Sequence of chain 2.A:
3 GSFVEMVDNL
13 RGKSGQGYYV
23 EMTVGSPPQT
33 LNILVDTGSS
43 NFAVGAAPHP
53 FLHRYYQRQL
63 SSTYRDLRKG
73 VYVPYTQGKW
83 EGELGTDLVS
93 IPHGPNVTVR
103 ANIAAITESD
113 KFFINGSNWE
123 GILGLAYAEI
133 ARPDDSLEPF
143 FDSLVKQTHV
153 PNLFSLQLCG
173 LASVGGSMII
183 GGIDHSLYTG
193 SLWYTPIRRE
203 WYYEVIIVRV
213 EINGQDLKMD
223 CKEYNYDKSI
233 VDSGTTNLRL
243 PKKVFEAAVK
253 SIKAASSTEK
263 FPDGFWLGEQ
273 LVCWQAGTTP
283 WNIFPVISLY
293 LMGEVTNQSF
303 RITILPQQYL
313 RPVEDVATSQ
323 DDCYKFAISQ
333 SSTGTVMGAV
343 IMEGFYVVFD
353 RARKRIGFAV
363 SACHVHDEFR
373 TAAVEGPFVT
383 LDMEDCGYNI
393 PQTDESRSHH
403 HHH

Binding-site contacts:
Ligand atom BR1 contacts residue GLY236 of chain 2.A at 3.3 Å.
Ligand atom C20 contacts residue ILE116 of chain 2.A at 3.7 Å (hydrophobic).
Ligand atom BR1 contacts residue THR238 of chain 2.A at 3.7 Å.
Ligand atom C29 contacts residue GLY236 of chain 2.A at 3.3 Å.
Ligand atom S17 contacts residue LEU36 of chain 2.A at 3.7 Å.
Ligand atom CL1 contacts residue LYS113 of chain 2.A at 3.8 Å.
Ligand atom C28 contacts residue LEU36 of chain 2.A at 3.6 Å (hydrophobic).
Ligand atom C10 contacts residue GLY236 of chain 2.A at 3.7 Å.
Ligand atom N22 contacts residue ILE116 of chain 2.A at 3.5 Å.
Ligand atom BR1 contacts residue GLY19 of chain 2.A at 3.8 Å.
Ligand atom CL1 contacts residue GLY80 of chain 2.A at 3.6 Å.
Ligand atom N23 contacts residue ILE116 of chain 2.A at 3.4 Å.
Ligand atom CL1 contacts residue LYS81 of chain 2.A at 3.6 Å.
Ligand atom CL1 contacts residue ASP112 of chain 2.A at 3.9 Å.
Ligand atom C11 contacts residue TYR77 of chain 2.A at 3.5 Å (hydrophobic).
Ligand atom S17 contacts residue TRP121 of chain 2.A at 3.9 Å.
Ligand atom N12 contacts residue GLY236 of chain 2.A at 3.8 Å.
Ligand atom N22 contacts residue PHE114 of chain 2.A at 3.5 Å (h-bond).
Ligand atom N22 contacts residue LYS113 of chain 2.A at 3.0 Å (salt-bridge).
Ligand atom O26 contacts residue THR238 of chain 2.A at 2.9 Å (h-bond).
Ligand atom C29 contacts residue LEU36 of chain 2.A at 3.8 Å (hydrophobic).
Ligand atom C3 contacts residue LYS113 of chain 2.A at 3.5 Å.
Ligand atom N9 contacts residue GLY236 of chain 2.A at 2.9 Å (h-bond).
Ligand atom C7 contacts residue TYR77 of chain 2.A at 3.5 Å (hydrophobic).
Ligand atom C21 contacts residue ILE116 of chain 2.A at 3.8 Å (hydrophobic).
Ligand atom C8 contacts residue GLY236 of chain 2.A at 3.7 Å.
Ligand atom C7 contacts residue PHE114 of chain 2.A at 3.6 Å (hydrophobic).
Ligand atom O26 contacts residue THR237 of chain 2.A at 3.4 Å.
Ligand atom CL1 contacts residue TYR77 of chain 2.A at 3.8 Å.
Ligand atom C14 contacts residue THR238 of chain 2.A at 3.7 Å.
Ligand atom C21 contacts residue PHE114 of chain 2.A at 3.2 Å (hydrophobic).
Ligand atom N23 contacts residue LYS113 of chain 2.A at 3.8 Å.
Ligand atom C2 contacts residue LYS113 of chain 2.A at 3.9 Å.
Ligand atom C13 contacts residue GLY236 of chain 2.A at 3.4 Å.
Ligand atom C6 contacts residue TYR77 of chain 2.A at 3.8 Å (hydrophobic).
Ligand atom C18 contacts residue TRP121 of chain 2.A at 3.4 Å (hydrophobic).
Ligand atom C24 contacts residue ILE116 of chain 2.A at 3.5 Å (hydrophobic).
Ligand atom C29 contacts residue ASP38 of chain 2.A at 3.7 Å.
Ligand atom C16 contacts residue GLY236 of chain 2.A at 3.8 Å.
Ligand atom S17 contacts residue GLN18 of chain 2.A at 3.4 Å (h-bond).

A small-molecule ligand and the protein it binds are described below.
Small molecule (SMILES): CC1(C)Cc2cc(Cl)ccc2C(N[C@@H](Cc2c(-c3cn[nH]c3)csc2Br)C(=O)O)=N1